Binding-site contacts:
Ligand atom O6 contacts residue GLY207 of chain 1.E at 4.4 Å.
Ligand atom C1 contacts residue ASN204 of chain 1.E at 1.4 Å.
Ligand atom C5 contacts residue THR206 of chain 1.E at 3.8 Å.
Ligand atom O7 contacts residue ASN204 of chain 1.E at 3.1 Å (h-bond).
Ligand atom C2 contacts residue ASN204 of chain 1.E at 2.5 Å.
Ligand atom O6 contacts residue THR206 of chain 1.E at 3.9 Å.
Ligand atom O6 contacts residue PRO208 of chain 1.E at 4.1 Å.
Ligand atom C8 contacts residue GLU62 of chain 1.E at 4.1 Å.
Ligand atom C8 contacts residue GLY207 of chain 1.E at 4.2 Å.
Ligand atom C6 contacts residue THR206 of chain 1.E at 4.4 Å.
Ligand atom C8 contacts residue SER244 of chain 1.E at 3.6 Å.
Ligand atom C1 contacts residue THR206 of chain 1.E at 3.9 Å.
Ligand atom C8 contacts residue PRO208 of chain 1.E at 4.3 Å (hydrophobic).
Ligand atom C5 contacts residue ASN204 of chain 1.E at 3.7 Å.
Ligand atom O5 contacts residue ASN204 of chain 1.E at 2.4 Å (h-bond).
Ligand atom C7 contacts residue HIS321 of chain 1.E at 4.5 Å.
Ligand atom O5 contacts residue THR206 of chain 1.E at 3.8 Å.
Ligand atom O7 contacts residue HIS321 of chain 1.E at 3.6 Å.
Ligand atom C4 contacts residue ASN204 of chain 1.E at 4.3 Å.
Ligand atom C7 contacts residue ASN204 of chain 1.E at 3.1 Å.
Ligand atom N2 contacts residue ASN204 of chain 1.E at 2.8 Å (h-bond).
Ligand atom C3 contacts residue ASN204 of chain 1.E at 3.8 Å.
Ligand atom C8 contacts residue ASN204 of chain 1.E at 4.3 Å.

This small molecule binds to this protein.
Small molecule (SMILES): CC(=O)N[C@H]1[C@H](O[C@H]2[C@H](O)[C@@H](NC(C)=O)CO[C@@H]2CO)O[C@H](CO)[C@@H](O)[C@@H]1O

Sequence of chain 1.E:
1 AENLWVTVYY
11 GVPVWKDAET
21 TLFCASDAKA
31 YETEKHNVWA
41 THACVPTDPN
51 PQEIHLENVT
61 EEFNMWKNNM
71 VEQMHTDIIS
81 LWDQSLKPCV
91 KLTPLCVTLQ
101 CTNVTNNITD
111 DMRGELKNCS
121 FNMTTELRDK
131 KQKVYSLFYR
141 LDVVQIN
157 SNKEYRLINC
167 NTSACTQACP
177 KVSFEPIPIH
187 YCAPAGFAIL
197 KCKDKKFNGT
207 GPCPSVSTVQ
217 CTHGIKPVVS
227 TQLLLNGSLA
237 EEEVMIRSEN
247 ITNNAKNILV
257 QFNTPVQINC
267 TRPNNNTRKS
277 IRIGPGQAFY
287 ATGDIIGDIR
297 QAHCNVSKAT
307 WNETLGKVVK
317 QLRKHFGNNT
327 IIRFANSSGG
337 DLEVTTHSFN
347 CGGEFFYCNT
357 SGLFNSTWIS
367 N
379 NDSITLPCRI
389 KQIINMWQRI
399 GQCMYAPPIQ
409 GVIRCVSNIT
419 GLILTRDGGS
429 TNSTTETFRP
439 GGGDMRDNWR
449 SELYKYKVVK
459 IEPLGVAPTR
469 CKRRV